Binding-site contacts:
Ligand atom O1S contacts residue TYR157 of chain 1.A at 3.6 Å.
Ligand atom O6B contacts residue SER211 of chain 1.A at 2.6 Å (h-bond).
Ligand atom C5 contacts residue ARG216 of chain 1.A at 3.9 Å.
Ligand atom C2 contacts residue LYS284 of chain 1.A at 4.0 Å.
Ligand atom C2 contacts residue TYR281 of chain 1.A at 3.9 Å (hydrophobic).
Ligand atom O3S contacts residue TYR157 of chain 1.A at 3.9 Å.
Ligand atom O1 contacts residue TYR281 of chain 1.A at 3.0 Å (h-bond).
Ligand atom C6 contacts residue SER211 of chain 1.A at 3.6 Å.
Ligand atom S contacts residue TYR157 of chain 1.A at 4.0 Å.
Ligand atom O5 contacts residue ARG216 of chain 1.A at 3.0 Å (salt-bridge).
Ligand atom O1 contacts residue PO41 of chain 1.F at 3.1 Å (h-bond).
Ligand atom O1S contacts residue ARG282 of chain 1.A at 3.5 Å.
Ligand atom O1S contacts residue SER213 of chain 1.A at 3.4 Å (h-bond).
Ligand atom O2S contacts residue GLY212 of chain 1.A at 3.7 Å.
Ligand atom O3 contacts residue LYS284 of chain 1.A at 3.7 Å.
Ligand atom O6B contacts residue GLY212 of chain 1.A at 3.7 Å.
Ligand atom O3S contacts residue GLN115 of chain 1.A at 3.9 Å.
Ligand atom O1S contacts residue GLY212 of chain 1.A at 3.9 Å.
Ligand atom C2 contacts residue ARG216 of chain 1.A at 3.7 Å.
Ligand atom C4 contacts residue ARG216 of chain 1.A at 3.8 Å.
Ligand atom O2 contacts residue LYS284 of chain 1.A at 2.9 Å (salt-bridge).
Ligand atom C6 contacts residue ARG216 of chain 1.A at 4.0 Å.
Ligand atom O1S contacts residue TYR281 of chain 1.A at 3.8 Å.
Ligand atom S contacts residue GLN115 of chain 1.A at 3.9 Å.
Ligand atom O3S contacts residue SER213 of chain 1.A at 3.6 Å (h-bond).
Ligand atom O2 contacts residue GLU203 of chain 1.A at 3.8 Å.
Ligand atom C1 contacts residue TYR281 of chain 1.A at 4.0 Å (hydrophobic).
Ligand atom O2 contacts residue TYR157 of chain 1.A at 2.9 Å (h-bond).
Ligand atom C1 contacts residue ARG216 of chain 1.A at 3.6 Å.
Ligand atom O3 contacts residue TYR157 of chain 1.A at 3.3 Å (h-bond).
Ligand atom O2S contacts residue LYS284 of chain 1.A at 4.0 Å.
Ligand atom O2S contacts residue GLN115 of chain 1.A at 3.6 Å.
Ligand atom S contacts residue SER213 of chain 1.A at 3.8 Å.
Ligand atom O3S contacts residue ARG282 of chain 1.A at 2.9 Å (salt-bridge).
Ligand atom O2 contacts residue ARG216 of chain 1.A at 2.9 Å (salt-bridge).
Ligand atom O3S contacts residue LYS284 of chain 1.A at 3.5 Å.
Ligand atom C2 contacts residue TYR157 of chain 1.A at 3.9 Å (hydrophobic).
Ligand atom O1S contacts residue GLN115 of chain 1.A at 3.4 Å.
Ligand atom O2S contacts residue SER213 of chain 1.A at 3.3 Å (h-bond).
Ligand atom O2 contacts residue LEU178 of chain 1.A at 3.7 Å.

The protein below binds the small molecule below.
Small molecule (SMILES): C[C@@H]1O[C@@H](O)[C@H](O)[C@H](OS(=O)(=O)O)[C@H]1O[C@@H]1O[C@H](C(=O)O)[C@@H](O[C@@H]2O[C@@H](C)[C@H](O[C@@H]3OC(C(=O)O)=C[C@H](O)[C@H]3O)[C@@H](OS(=O)(=O)O)[C@H]2O)[C@H](O)[C@H]1O

Sequence of chain 1.A:
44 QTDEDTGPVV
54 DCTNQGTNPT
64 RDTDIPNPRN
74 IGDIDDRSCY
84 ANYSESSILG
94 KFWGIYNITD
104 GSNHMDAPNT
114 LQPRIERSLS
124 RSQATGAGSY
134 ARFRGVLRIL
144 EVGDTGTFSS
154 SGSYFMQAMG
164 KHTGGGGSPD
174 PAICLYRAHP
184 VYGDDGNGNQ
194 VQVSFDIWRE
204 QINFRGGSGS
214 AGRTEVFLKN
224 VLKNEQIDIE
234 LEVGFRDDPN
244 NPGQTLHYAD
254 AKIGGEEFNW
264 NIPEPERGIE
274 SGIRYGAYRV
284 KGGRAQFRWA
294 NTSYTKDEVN